Binding-site contacts:
Ligand atom PB contacts residue ASP169 of chain 1.A at 3.5 Å.
Ligand atom O1G contacts residue ASN155 of chain 1.A at 3.2 Å (h-bond).
Ligand atom O1G contacts residue LYS152 of chain 1.A at 3.0 Å (salt-bridge).
Ligand atom C5' contacts residue ARG41 of chain 1.A at 3.5 Å.
Ligand atom PA contacts residue MG1 of chain 1.C at 2.9 Å.
Ligand atom O1G contacts residue MG1 of chain 1.C at 1.9 Å.
Ligand atom PB contacts residue MG1 of chain 1.C at 3.5 Å.
Ligand atom C6 contacts residue ILE60 of chain 1.A at 3.5 Å (hydrophobic).
Ligand atom O2A contacts residue ASN155 of chain 1.A at 3.0 Å (h-bond).
Ligand atom PG contacts residue MG1 of chain 1.B at 2.9 Å.
Ligand atom O1G contacts residue ASP169 of chain 1.A at 2.6 Å (salt-bridge).
Ligand atom O1A contacts residue LYS62 of chain 1.A at 3.4 Å (salt-bridge).
Ligand atom O5' contacts residue VAL47 of chain 1.A at 3.3 Å.
Ligand atom O1B contacts residue SER45 of chain 1.A at 2.5 Å (h-bond).
Ligand atom O3G contacts residue MG1 of chain 1.B at 2.0 Å.
Ligand atom N3 contacts residue MET157 of chain 1.A at 3.3 Å (h-bond).
Ligand atom C3' contacts residue HIS154 of chain 1.A at 3.3 Å.
Ligand atom O2A contacts residue MG1 of chain 1.C at 1.8 Å.
Ligand atom O3G contacts residue ASP169 of chain 1.A at 3.2 Å (salt-bridge).
Ligand atom N3B contacts residue MG1 of chain 1.B at 3.1 Å.
Ligand atom N6 contacts residue GLU108 of chain 1.A at 3.1 Å (salt-bridge).
Ligand atom O1G contacts residue MG1 of chain 1.B at 3.4 Å.
Ligand atom N1 contacts residue ILE60 of chain 1.A at 3.5 Å.
Ligand atom O3A contacts residue MG1 of chain 1.C at 2.7 Å.
Ligand atom PG contacts residue ASP169 of chain 1.A at 3.1 Å.
Ligand atom PG contacts residue MG1 of chain 1.C at 2.8 Å.
Ligand atom C2 contacts residue VAL110 of chain 1.A at 3.2 Å (hydrophobic).
Ligand atom O2B contacts residue MG1 of chain 1.B at 2.4 Å.
Ligand atom O2B contacts residue LYS62 of chain 1.A at 2.9 Å (salt-bridge).
Ligand atom O3A contacts residue ASP169 of chain 1.A at 3.0 Å (salt-bridge).
Ligand atom O2B contacts residue ASP169 of chain 1.A at 3.3 Å (salt-bridge).
Ligand atom N1 contacts residue VAL110 of chain 1.A at 3.2 Å (h-bond).
Ligand atom C4 contacts residue MET157 of chain 1.A at 3.5 Å (hydrophobic).
Ligand atom N3B contacts residue MG1 of chain 1.C at 3.0 Å.
Ligand atom N3B contacts residue ASP169 of chain 1.A at 3.4 Å (salt-bridge).
Ligand atom O2A contacts residue ASP169 of chain 1.A at 2.8 Å (salt-bridge).
Ligand atom PB contacts residue MG1 of chain 1.B at 3.0 Å.
Ligand atom C8 contacts residue ILE168 of chain 1.A at 3.4 Å (hydrophobic).
Ligand atom PA contacts residue ASP169 of chain 1.A at 3.5 Å.
Ligand atom O3' contacts residue HIS154 of chain 1.A at 2.6 Å (h-bond).

A small-molecule ligand and the protein it binds are described below.
Small molecule (SMILES): Nc1ncnc2c1ncn2[C@@H]1O[C@H](CO[P](=O)(O)O[P](=O)(O)NP(=O)(O)O)[C@@H](O)[C@H]1O

Sequence of chain 1.A:
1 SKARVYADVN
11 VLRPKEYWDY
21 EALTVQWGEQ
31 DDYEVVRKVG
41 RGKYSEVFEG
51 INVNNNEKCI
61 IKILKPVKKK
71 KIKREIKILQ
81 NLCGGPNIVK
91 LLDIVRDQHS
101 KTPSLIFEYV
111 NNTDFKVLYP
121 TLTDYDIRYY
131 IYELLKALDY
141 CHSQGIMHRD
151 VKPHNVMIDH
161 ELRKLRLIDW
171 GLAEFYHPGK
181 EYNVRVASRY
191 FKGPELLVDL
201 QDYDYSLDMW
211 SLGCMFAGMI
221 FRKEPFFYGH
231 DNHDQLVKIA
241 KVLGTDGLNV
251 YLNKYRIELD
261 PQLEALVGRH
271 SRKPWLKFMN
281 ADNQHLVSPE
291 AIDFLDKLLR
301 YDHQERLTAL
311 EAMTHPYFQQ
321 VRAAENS